Sequence of chain 2.A:
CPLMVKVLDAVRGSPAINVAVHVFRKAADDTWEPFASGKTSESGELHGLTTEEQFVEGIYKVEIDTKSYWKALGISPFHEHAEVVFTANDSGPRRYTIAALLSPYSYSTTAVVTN

The protein below binds the small molecule below.
Small molecule (SMILES): O=C(O)Cc1ccccc1Nc1c(Cl)cccc1Cl

Binding-site contacts:
Ligand atom CL4 contacts residue DIF1 of chain 2.C at 1.8 Å.
Ligand atom C7 contacts residue DIF1 of chain 2.C at 0.2 Å.
Ligand atom CL4 contacts residue THR119 of chain 1.A at 2.6 Å.
Ligand atom C1 contacts residue DIF1 of chain 2.C at 0.3 Å.
Ligand atom C5 contacts residue DIF1 of chain 2.C at 1.8 Å.
Ligand atom C5 contacts residue LEU17 of chain 2.A at 3.0 Å (hydrophobic).
Ligand atom CL4 contacts residue LEU17 of chain 2.A at 2.0 Å.
Ligand atom O2 contacts residue DIF1 of chain 2.C at 1.6 Å.
Ligand atom O2 contacts residue ALA108 of chain 1.A at 3.2 Å (h-bond).
Ligand atom C10 contacts residue DIF1 of chain 2.C at 1.6 Å.
Ligand atom C3 contacts residue DIF1 of chain 2.C at 1.0 Å.
Ligand atom C6 contacts residue LYS15 of chain 2.A at 3.6 Å.
Ligand atom C10 contacts residue LEU110 of chain 2.A at 3.2 Å (hydrophobic).
Ligand atom C10 contacts residue ALA108 of chain 2.A at 3.6 Å (hydrophobic).
Ligand atom C10 contacts residue ALA109 of chain 2.A at 3.4 Å (hydrophobic).
Ligand atom C9 contacts residue DIF1 of chain 2.C at 1.9 Å.
Ligand atom CL2 contacts residue DIF1 of chain 2.C at 0.4 Å.
Ligand atom C12 contacts residue SER117 of chain 2.A at 3.6 Å.
Ligand atom C11 contacts residue DIF1 of chain 2.C at 1.0 Å.
Ligand atom C14 contacts residue DIF1 of chain 2.C at 1.0 Å.
Ligand atom C13 contacts residue DIF1 of chain 2.C at 1.0 Å.
Ligand atom C13 contacts residue LEU110 of chain 1.A at 3.4 Å (hydrophobic).
Ligand atom C4 contacts residue DIF1 of chain 2.C at 0.4 Å.
Ligand atom O1 contacts residue THR119 of chain 1.A at 3.5 Å (h-bond).
Ligand atom CL4 contacts residue ALA108 of chain 1.A at 3.6 Å.
Ligand atom CL2 contacts residue LEU17 of chain 1.A at 2.4 Å.
Ligand atom O1 contacts residue SER117 of chain 1.A at 2.8 Å (h-bond).
Ligand atom O1 contacts residue LEU110 of chain 2.A at 3.4 Å.
Ligand atom C8 contacts residue DIF1 of chain 2.C at 1.3 Å.
Ligand atom O2 contacts residue THR119 of chain 1.A at 3.0 Å.
Ligand atom C11 contacts residue SER117 of chain 2.A at 3.4 Å.
Ligand atom N1 contacts residue DIF1 of chain 2.C at 1.5 Å.
Ligand atom C11 contacts residue LEU110 of chain 2.A at 3.6 Å (hydrophobic).
Ligand atom O1 contacts residue THR118 of chain 1.A at 3.5 Å (h-bond).
Ligand atom C12 contacts residue DIF1 of chain 2.C at 1.0 Å.
Ligand atom C3 contacts residue LEU17 of chain 2.A at 3.5 Å (hydrophobic).
Ligand atom C2 contacts residue DIF1 of chain 2.C at 0.7 Å.
Ligand atom C6 contacts residue DIF1 of chain 2.C at 1.1 Å.
Ligand atom C4 contacts residue LEU17 of chain 2.A at 2.5 Å (hydrophobic).
Ligand atom O1 contacts residue DIF1 of chain 2.C at 1.6 Å.

Sequence of chain 1.A:
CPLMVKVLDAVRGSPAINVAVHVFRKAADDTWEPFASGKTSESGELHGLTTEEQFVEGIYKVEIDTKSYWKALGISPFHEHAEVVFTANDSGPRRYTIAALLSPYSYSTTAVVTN

Sequence of chain 1.B:
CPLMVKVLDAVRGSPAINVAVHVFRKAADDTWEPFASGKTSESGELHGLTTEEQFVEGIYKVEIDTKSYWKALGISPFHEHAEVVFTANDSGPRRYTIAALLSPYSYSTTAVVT